Sequence of chain 2.A:
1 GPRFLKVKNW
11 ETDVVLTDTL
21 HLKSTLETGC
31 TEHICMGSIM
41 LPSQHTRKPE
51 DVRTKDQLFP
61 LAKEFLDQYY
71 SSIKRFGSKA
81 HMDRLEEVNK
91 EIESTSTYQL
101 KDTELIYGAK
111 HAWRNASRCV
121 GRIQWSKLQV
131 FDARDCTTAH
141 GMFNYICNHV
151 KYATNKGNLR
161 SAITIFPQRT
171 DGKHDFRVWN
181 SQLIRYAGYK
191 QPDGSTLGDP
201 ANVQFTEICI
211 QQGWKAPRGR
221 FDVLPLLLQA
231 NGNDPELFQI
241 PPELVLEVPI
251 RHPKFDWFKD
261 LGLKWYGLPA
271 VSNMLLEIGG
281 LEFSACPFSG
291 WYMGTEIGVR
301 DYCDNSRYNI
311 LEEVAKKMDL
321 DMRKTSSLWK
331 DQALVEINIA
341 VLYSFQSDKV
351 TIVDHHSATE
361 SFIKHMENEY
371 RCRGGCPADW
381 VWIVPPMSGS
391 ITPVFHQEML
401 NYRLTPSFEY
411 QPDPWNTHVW

The protein below binds the small molecule below.
Small molecule (SMILES): [H]/N=C(\Nc1ccc(CCNCc2cccc(Cl)c2)cc1)c1cccs1

Binding-site contacts:
Ligand atom C2 contacts residue PHE288 of chain 2.A at 3.5 Å (hydrophobic).
Ligand atom C18 contacts residue LEU41 of chain 2.A at 3.5 Å (hydrophobic).
Ligand atom C2 contacts residue PRO269 of chain 2.A at 3.5 Å (hydrophobic).
Ligand atom C8 contacts residue VAL271 of chain 2.A at 3.9 Å (hydrophobic).
Ligand atom C6 contacts residue GLU296 of chain 2.A at 3.4 Å.
Ligand atom C15 contacts residue HEM1 of chain 2.C at 3.7 Å.
Ligand atom C7 contacts residue GLU296 of chain 2.A at 3.7 Å.
Ligand atom C6 contacts residue HEM1 of chain 2.C at 3.8 Å.
Ligand atom N3 contacts residue TRP291 of chain 2.A at 3.3 Å (h-bond).
Ligand atom C12 contacts residue HEM1 of chain 2.C at 3.7 Å.
Ligand atom C3 contacts residue PRO269 of chain 2.A at 3.7 Å (hydrophobic).
Ligand atom N3 contacts residue GLU296 of chain 2.A at 2.8 Å (salt-bridge).
Ligand atom C9 contacts residue HEM1 of chain 2.C at 3.6 Å.
Ligand atom C8 contacts residue HEM1 of chain 2.C at 3.5 Å.
Ligand atom C1 contacts residue HEM1 of chain 2.C at 3.5 Å.
Ligand atom S contacts residue GLY290 of chain 2.A at 3.7 Å.
Ligand atom C14 contacts residue HEM1 of chain 2.C at 3.4 Å.
Ligand atom C14 contacts residue TRP382 of chain 2.A at 3.7 Å (hydrophobic).
Ligand atom C1 contacts residue SER289 of chain 2.A at 3.5 Å.
Ligand atom C17 contacts residue TYR410 of chain 2.A at 3.9 Å (hydrophobic).
Ligand atom C16 contacts residue TYR410 of chain 2.A at 3.7 Å (hydrophobic).
Ligand atom N1 contacts residue GLU296 of chain 2.A at 2.8 Å (salt-bridge).
Ligand atom C3 contacts residue VAL271 of chain 2.A at 3.6 Å (hydrophobic).
Ligand atom C11 contacts residue VAL271 of chain 2.A at 3.5 Å (hydrophobic).
Ligand atom C5 contacts residue PRO269 of chain 2.A at 3.8 Å (hydrophobic).
Ligand atom N1 contacts residue PRO269 of chain 2.A at 3.9 Å.
Ligand atom C1 contacts residue GLY290 of chain 2.A at 3.1 Å.
Ligand atom C2 contacts residue SER289 of chain 2.A at 3.7 Å.
Ligand atom C5 contacts residue GLU296 of chain 2.A at 3.5 Å.
Ligand atom N2 contacts residue HEM1 of chain 2.C at 2.8 Å (h-bond).
Ligand atom C8 contacts residue GLN182 of chain 2.A at 3.9 Å.
Ligand atom C17 contacts residue LEU41 of chain 2.A at 3.7 Å (hydrophobic).
Ligand atom C10 contacts residue HEM1 of chain 2.C at 3.6 Å.
Ligand atom C10 contacts residue VAL271 of chain 2.A at 3.8 Å (hydrophobic).
Ligand atom C11 contacts residue HEM1 of chain 2.C at 3.8 Å.
Ligand atom C9 contacts residue VAL271 of chain 2.A at 3.5 Å (hydrophobic).
Ligand atom C2 contacts residue GLY290 of chain 2.A at 3.8 Å.
Ligand atom C13 contacts residue HEM1 of chain 2.C at 3.2 Å.
Ligand atom N3 contacts residue HEM1 of chain 2.C at 3.6 Å.
Ligand atom S contacts residue HEM1 of chain 2.C at 3.5 Å.